Sequence of chain 1.C:
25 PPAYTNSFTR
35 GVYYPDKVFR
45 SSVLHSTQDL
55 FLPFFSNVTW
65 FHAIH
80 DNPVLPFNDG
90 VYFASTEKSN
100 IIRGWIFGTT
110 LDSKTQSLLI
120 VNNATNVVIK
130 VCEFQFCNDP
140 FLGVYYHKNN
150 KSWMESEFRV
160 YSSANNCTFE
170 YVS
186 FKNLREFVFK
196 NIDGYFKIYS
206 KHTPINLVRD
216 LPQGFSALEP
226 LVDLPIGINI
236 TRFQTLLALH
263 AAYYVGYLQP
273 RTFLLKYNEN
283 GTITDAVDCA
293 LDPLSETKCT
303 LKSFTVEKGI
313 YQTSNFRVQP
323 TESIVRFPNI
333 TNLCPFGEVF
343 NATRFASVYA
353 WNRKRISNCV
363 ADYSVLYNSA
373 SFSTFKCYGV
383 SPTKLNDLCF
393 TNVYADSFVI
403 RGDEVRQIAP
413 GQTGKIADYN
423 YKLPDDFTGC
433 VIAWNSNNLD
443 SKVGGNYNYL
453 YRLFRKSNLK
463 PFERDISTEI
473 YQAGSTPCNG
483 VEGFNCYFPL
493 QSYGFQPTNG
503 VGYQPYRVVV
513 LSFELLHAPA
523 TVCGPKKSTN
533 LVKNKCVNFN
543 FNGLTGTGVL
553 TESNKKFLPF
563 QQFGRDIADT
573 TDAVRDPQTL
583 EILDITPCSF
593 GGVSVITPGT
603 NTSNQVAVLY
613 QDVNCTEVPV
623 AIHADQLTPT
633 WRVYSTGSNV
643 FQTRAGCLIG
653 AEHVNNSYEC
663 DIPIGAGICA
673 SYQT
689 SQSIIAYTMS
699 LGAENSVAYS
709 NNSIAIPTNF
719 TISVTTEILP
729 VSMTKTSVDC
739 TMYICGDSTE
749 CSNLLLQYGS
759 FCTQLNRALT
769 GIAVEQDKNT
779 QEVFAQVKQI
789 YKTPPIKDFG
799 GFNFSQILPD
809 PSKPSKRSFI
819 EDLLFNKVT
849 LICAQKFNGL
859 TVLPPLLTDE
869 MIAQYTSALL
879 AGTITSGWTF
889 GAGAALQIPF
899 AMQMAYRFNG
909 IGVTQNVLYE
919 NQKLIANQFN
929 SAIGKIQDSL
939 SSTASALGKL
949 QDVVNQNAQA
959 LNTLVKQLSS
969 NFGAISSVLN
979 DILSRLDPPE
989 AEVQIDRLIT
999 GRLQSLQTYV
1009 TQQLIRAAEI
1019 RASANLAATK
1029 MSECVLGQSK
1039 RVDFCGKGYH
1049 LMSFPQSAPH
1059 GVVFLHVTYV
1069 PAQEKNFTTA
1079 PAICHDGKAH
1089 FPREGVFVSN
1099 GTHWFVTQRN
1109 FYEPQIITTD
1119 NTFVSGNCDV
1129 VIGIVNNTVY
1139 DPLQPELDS

Binding-site contacts:
Ligand atom C3 contacts residue ASN282 of chain 1.C at 3.4 Å.
Ligand atom C8 contacts residue GLU281 of chain 1.C at 4.1 Å.
Ligand atom O5 contacts residue ASN282 of chain 1.C at 2.4 Å (h-bond).
Ligand atom N2 contacts residue GLU281 of chain 1.C at 3.9 Å.
Ligand atom C6 contacts residue ASN282 of chain 1.C at 3.1 Å.
Ligand atom C8 contacts residue ASN280 of chain 1.C at 4.3 Å.
Ligand atom C5 contacts residue GLU281 of chain 1.C at 4.3 Å.
Ligand atom O5 contacts residue GLU281 of chain 1.C at 3.4 Å.
Ligand atom C1 contacts residue ASN282 of chain 1.C at 1.4 Å.
Ligand atom O3 contacts residue ASN282 of chain 1.C at 4.3 Å.
Ligand atom C1 contacts residue GLU281 of chain 1.C at 4.1 Å.
Ligand atom N2 contacts residue ASN282 of chain 1.C at 3.6 Å.
Ligand atom C7 contacts residue GLU281 of chain 1.C at 4.4 Å.
Ligand atom C4 contacts residue ASN282 of chain 1.C at 3.1 Å.
Ligand atom C5 contacts residue ASN282 of chain 1.C at 3.0 Å.
Ligand atom C2 contacts residue ASN282 of chain 1.C at 2.5 Å.
Ligand atom O4 contacts residue ASN282 of chain 1.C at 4.5 Å.
Ligand atom O6 contacts residue ASN282 of chain 1.C at 4.4 Å.

The small molecule below binds the protein below.
Small molecule (SMILES): CC(=O)N[C@@H]1[C@@H](O)[C@H](O)[C@@H](CO)O[C@H]1O